This small molecule binds to this protein.
Small molecule (SMILES): O=P(O)(O)OC[C@H]1O[C@](O)(COP(=O)(O)O)[C@@H](O)[C@@H]1O

Sequence of chain 1.H:
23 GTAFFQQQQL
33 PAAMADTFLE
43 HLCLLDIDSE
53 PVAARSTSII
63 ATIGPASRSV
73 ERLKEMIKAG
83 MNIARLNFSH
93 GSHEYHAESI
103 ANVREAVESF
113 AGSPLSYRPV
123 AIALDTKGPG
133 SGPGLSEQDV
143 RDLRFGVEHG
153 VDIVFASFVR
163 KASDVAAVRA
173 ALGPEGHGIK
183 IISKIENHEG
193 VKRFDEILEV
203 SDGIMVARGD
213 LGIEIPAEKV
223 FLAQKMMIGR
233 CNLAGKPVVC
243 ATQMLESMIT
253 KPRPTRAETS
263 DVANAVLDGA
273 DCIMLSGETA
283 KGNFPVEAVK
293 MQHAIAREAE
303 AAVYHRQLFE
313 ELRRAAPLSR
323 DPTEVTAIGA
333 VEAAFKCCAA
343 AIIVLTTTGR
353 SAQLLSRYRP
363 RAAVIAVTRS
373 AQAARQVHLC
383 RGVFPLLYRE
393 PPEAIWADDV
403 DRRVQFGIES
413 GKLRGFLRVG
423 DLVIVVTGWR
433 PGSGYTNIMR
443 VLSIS

Binding-site contacts:
Ligand atom O6P contacts residue THR349 of chain 1.H at 3.2 Å (h-bond).
Ligand atom O2 contacts residue GLY430 of chain 1.H at 3.5 Å (h-bond).
Ligand atom O6P contacts residue THR350 of chain 1.H at 2.8 Å (h-bond).
Ligand atom O4 contacts residue THR438 of chain 1.H at 3.5 Å (h-bond).
Ligand atom P1 contacts residue ARG405 of chain 1.H at 3.6 Å.
Ligand atom C1 contacts residue ARG405 of chain 1.H at 3.8 Å.
Ligand atom C6 contacts residue THR438 of chain 1.H at 3.6 Å.
Ligand atom C3 contacts residue ARG432 of chain 1.H at 3.3 Å.
Ligand atom O6 contacts residue THR349 of chain 1.H at 3.1 Å (h-bond).
Ligand atom O4 contacts residue GLY436 of chain 1.H at 3.7 Å.
Ligand atom O4 contacts residue GLY434 of chain 1.H at 2.6 Å (h-bond).
Ligand atom O6P contacts residue THR348 of chain 1.H at 3.5 Å (h-bond).
Ligand atom O4P contacts residue SER353 of chain 1.H at 2.7 Å (h-bond).
Ligand atom O3P contacts residue PRO433 of chain 1.H at 3.5 Å.
Ligand atom O3 contacts residue TRP398 of chain 1.H at 3.7 Å.
Ligand atom C6 contacts residue SER353 of chain 1.H at 3.7 Å.
Ligand atom O1P contacts residue ARG405 of chain 1.H at 2.8 Å (salt-bridge).
Ligand atom O3 contacts residue ARG432 of chain 1.H at 2.7 Å (salt-bridge).
Ligand atom O5P contacts residue SER435 of chain 1.H at 3.2 Å (h-bond).
Ligand atom O4P contacts residue ARG352 of chain 1.H at 3.8 Å.
Ligand atom O5P contacts residue GLY436 of chain 1.H at 3.0 Å (h-bond).
Ligand atom O6 contacts residue THR348 of chain 1.H at 3.6 Å.
Ligand atom C6 contacts residue LEU347 of chain 1.H at 3.5 Å (hydrophobic).
Ligand atom P2 contacts residue SER353 of chain 1.H at 3.6 Å.
Ligand atom O1P contacts residue TRP398 of chain 1.H at 2.7 Å (h-bond).
Ligand atom O4 contacts residue TYR437 of chain 1.H at 2.9 Å (h-bond).
Ligand atom O3P contacts residue GLY434 of chain 1.H at 2.8 Å (h-bond).
Ligand atom O6P contacts residue SER435 of chain 1.H at 2.8 Å (h-bond).
Ligand atom C5 contacts residue GLY434 of chain 1.H at 3.5 Å.
Ligand atom O3 contacts residue GLY430 of chain 1.H at 3.1 Å.
Ligand atom P2 contacts residue THR349 of chain 1.H at 3.7 Å.
Ligand atom C3 contacts residue GLY434 of chain 1.H at 3.5 Å.
Ligand atom O2 contacts residue LEU347 of chain 1.H at 3.5 Å.
Ligand atom P2 contacts residue THR348 of chain 1.H at 3.5 Å.
Ligand atom O2P contacts residue ARG405 of chain 1.H at 2.6 Å (salt-bridge).
Ligand atom C4 contacts residue GLY434 of chain 1.H at 3.4 Å.
Ligand atom O5 contacts residue LEU347 of chain 1.H at 3.7 Å.
Ligand atom P2 contacts residue SER435 of chain 1.H at 3.5 Å.
Ligand atom O5P contacts residue SER353 of chain 1.H at 3.6 Å.
Ligand atom O4P contacts residue THR348 of chain 1.H at 2.4 Å (h-bond).